Sequence of chain 1.B:
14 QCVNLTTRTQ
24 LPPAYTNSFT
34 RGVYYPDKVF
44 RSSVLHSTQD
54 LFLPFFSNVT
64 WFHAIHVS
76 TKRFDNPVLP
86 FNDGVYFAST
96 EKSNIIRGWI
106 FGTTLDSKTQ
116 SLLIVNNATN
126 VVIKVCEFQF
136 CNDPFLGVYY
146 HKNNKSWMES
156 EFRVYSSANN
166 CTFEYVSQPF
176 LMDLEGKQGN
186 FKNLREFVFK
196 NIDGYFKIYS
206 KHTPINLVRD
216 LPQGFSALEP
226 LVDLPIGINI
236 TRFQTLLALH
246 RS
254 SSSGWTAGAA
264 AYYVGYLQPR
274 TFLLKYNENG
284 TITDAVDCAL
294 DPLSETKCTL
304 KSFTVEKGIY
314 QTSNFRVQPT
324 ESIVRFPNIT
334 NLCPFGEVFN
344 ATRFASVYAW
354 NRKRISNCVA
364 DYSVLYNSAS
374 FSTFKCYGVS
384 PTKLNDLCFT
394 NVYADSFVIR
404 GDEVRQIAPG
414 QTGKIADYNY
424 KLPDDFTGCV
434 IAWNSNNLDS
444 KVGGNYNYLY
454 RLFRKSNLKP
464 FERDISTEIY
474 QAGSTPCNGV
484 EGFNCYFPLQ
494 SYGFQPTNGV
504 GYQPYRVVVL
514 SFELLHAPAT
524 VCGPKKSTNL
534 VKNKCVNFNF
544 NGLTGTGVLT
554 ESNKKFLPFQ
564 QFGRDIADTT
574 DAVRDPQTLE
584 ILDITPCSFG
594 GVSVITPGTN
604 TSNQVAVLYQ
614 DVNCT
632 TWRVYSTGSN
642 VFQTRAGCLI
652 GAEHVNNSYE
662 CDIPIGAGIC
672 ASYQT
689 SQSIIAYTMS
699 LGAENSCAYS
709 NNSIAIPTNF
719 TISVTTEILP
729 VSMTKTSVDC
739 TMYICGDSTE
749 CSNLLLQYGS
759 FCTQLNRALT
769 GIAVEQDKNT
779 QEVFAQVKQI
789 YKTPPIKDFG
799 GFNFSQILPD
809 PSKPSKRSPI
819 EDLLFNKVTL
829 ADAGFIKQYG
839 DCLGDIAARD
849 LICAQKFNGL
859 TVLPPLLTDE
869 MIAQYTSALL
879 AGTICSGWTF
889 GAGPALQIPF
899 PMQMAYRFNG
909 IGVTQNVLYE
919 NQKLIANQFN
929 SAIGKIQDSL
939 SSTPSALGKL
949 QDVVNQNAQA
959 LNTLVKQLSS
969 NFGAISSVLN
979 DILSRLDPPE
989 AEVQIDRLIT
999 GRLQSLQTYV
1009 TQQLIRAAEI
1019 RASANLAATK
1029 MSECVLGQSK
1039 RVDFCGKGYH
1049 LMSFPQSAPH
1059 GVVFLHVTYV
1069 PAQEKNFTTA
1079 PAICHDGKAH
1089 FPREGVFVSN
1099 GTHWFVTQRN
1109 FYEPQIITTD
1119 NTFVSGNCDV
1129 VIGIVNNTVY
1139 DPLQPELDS

This protein binds this small molecule.
Small molecule (SMILES): CC(=O)N[C@@H]1[C@@H](O)[C@H](O)[C@@H](CO)O[C@H]1O

Binding-site contacts:
Ligand atom C1 contacts residue GLN895 of chain 1.B at 4.2 Å.
Ligand atom O5 contacts residue ASN1074 of chain 1.A at 2.5 Å (h-bond).
Ligand atom C6 contacts residue ALA706 of chain 1.A at 4.1 Å (hydrophobic).
Ligand atom O7 contacts residue GLU1072 of chain 1.A at 4.4 Å.
Ligand atom O7 contacts residue ASN1074 of chain 1.A at 3.0 Å (h-bond).
Ligand atom C1 contacts residue ASN1074 of chain 1.A at 1.5 Å.
Ligand atom C7 contacts residue ASN1074 of chain 1.A at 3.1 Å.
Ligand atom C5 contacts residue ALA706 of chain 1.A at 4.5 Å (hydrophobic).
Ligand atom C8 contacts residue ASN1074 of chain 1.A at 3.8 Å.
Ligand atom C8 contacts residue LYS1073 of chain 1.A at 4.3 Å.
Ligand atom C3 contacts residue ASN1074 of chain 1.A at 3.9 Å.
Ligand atom C5 contacts residue ASN1074 of chain 1.A at 3.8 Å.
Ligand atom C2 contacts residue ASN1074 of chain 1.A at 2.6 Å.
Ligand atom C4 contacts residue ASN1074 of chain 1.A at 4.4 Å.
Ligand atom C8 contacts residue GLU1072 of chain 1.A at 3.6 Å.
Ligand atom N2 contacts residue ASN1074 of chain 1.A at 3.0 Å (h-bond).

Sequence of chain 1.A:
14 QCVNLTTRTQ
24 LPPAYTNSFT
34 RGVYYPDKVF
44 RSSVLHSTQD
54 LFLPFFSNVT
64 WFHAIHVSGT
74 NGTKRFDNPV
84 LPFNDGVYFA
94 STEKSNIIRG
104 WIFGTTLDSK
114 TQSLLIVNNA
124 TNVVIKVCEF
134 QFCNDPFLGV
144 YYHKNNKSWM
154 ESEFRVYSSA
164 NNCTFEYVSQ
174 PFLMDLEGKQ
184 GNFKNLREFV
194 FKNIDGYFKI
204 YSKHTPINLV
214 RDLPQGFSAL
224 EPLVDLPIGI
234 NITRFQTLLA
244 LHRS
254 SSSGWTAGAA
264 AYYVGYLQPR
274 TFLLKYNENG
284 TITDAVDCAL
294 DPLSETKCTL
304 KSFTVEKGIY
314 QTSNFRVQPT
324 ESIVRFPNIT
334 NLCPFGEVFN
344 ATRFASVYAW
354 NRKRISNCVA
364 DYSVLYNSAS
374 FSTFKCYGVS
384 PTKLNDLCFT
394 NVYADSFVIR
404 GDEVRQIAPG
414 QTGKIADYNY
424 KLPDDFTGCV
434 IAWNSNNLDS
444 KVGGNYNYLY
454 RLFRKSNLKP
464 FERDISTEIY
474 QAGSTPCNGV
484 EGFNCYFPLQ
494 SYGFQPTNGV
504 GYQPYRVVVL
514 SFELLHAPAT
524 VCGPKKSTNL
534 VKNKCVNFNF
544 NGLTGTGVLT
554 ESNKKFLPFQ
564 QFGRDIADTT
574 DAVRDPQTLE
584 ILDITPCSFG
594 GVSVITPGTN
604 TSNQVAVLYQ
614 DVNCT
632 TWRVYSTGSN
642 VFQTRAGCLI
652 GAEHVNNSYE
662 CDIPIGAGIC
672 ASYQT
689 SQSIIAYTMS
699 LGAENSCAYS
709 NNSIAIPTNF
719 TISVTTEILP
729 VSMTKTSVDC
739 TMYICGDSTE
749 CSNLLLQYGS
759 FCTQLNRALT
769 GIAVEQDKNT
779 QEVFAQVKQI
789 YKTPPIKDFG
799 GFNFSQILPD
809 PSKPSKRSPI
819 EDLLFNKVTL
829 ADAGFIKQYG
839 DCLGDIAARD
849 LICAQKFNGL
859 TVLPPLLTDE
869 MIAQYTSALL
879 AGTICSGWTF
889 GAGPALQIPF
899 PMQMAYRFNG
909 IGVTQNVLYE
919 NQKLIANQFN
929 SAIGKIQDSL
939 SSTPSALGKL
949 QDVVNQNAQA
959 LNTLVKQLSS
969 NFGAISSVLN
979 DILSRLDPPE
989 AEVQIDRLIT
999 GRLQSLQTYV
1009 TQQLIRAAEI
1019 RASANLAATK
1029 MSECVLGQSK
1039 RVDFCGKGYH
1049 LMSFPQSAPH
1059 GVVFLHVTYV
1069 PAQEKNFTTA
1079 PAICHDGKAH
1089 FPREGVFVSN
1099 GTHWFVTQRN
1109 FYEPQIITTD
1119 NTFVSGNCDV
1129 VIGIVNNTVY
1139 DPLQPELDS